This protein binds this small molecule.
Small molecule (SMILES): C[n+]1cn([C@@H]2O[C@H](CO[P](=O)(O)O[P](=O)(O)OP(=O)(O)O)[C@@H](O)[C@H]2O)c2nc(N)[nH]c(=O)c21

Sequence of chain 1.B:
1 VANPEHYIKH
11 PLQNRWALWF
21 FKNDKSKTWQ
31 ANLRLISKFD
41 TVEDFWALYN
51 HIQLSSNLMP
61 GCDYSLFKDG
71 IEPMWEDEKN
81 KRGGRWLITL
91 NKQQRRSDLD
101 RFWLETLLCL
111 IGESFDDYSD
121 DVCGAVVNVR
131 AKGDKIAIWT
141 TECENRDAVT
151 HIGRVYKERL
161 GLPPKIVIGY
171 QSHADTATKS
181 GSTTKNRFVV

Binding-site contacts:
Ligand atom C5 contacts residue TRP29 of chain 1.B at 3.6 Å (hydrophobic).
Ligand atom O2B contacts residue ARG130 of chain 1.B at 3.6 Å (salt-bridge).
Ligand atom N1 contacts residue TRP75 of chain 1.B at 3.6 Å.
Ligand atom CM7 contacts residue TRP75 of chain 1.B at 3.7 Å (hydrophobic).
Ligand atom C1' contacts residue TRP29 of chain 1.B at 3.5 Å (hydrophobic).
Ligand atom N9 contacts residue TRP29 of chain 1.B at 3.5 Å (h-bond).
Ligand atom C4 contacts residue TRP75 of chain 1.B at 3.7 Å (hydrophobic).
Ligand atom C6 contacts residue TRP29 of chain 1.B at 3.6 Å (hydrophobic).
Ligand atom O3A contacts residue LYS135 of chain 1.B at 3.3 Å (salt-bridge).
Ligand atom O1B contacts residue ARG130 of chain 1.B at 2.8 Å (salt-bridge).
Ligand atom CM7 contacts residue TRP29 of chain 1.B at 3.8 Å (hydrophobic).
Ligand atom C6 contacts residue TRP75 of chain 1.B at 3.5 Å (hydrophobic).
Ligand atom N2 contacts residue GLU76 of chain 1.B at 2.9 Å (salt-bridge).
Ligand atom C5 contacts residue TRP75 of chain 1.B at 3.7 Å (hydrophobic).
Ligand atom PA contacts residue ARG130 of chain 1.B at 4.0 Å.
Ligand atom C6 contacts residue GLU76 of chain 1.B at 3.8 Å.
Ligand atom C4 contacts residue TRP29 of chain 1.B at 3.6 Å (hydrophobic).
Ligand atom O3C contacts residue LYS135 of chain 1.B at 3.9 Å.
Ligand atom C8 contacts residue TRP75 of chain 1.B at 3.9 Å (hydrophobic).
Ligand atom O2B contacts residue LYS135 of chain 1.B at 2.8 Å (salt-bridge).
Ligand atom O6 contacts residue MET74 of chain 1.B at 3.2 Å.
Ligand atom C2 contacts residue GLU76 of chain 1.B at 3.7 Å.
Ligand atom N3 contacts residue TRP75 of chain 1.B at 3.9 Å.
Ligand atom N3 contacts residue TRP29 of chain 1.B at 3.7 Å.
Ligand atom PB contacts residue ARG130 of chain 1.B at 3.6 Å.
Ligand atom C2 contacts residue TRP29 of chain 1.B at 3.8 Å (hydrophobic).
Ligand atom PB contacts residue LYS135 of chain 1.B at 3.6 Å.
Ligand atom O3A contacts residue ARG130 of chain 1.B at 3.9 Å.
Ligand atom O6 contacts residue TRP29 of chain 1.B at 3.7 Å.
Ligand atom O6 contacts residue TRP75 of chain 1.B at 2.7 Å (h-bond).
Ligand atom N1 contacts residue TRP29 of chain 1.B at 3.8 Å.
Ligand atom O6 contacts residue GLU76 of chain 1.B at 3.8 Å.
Ligand atom N1 contacts residue GLU76 of chain 1.B at 2.9 Å (salt-bridge).
Ligand atom N7 contacts residue TRP75 of chain 1.B at 3.6 Å.
Ligand atom N7 contacts residue TRP29 of chain 1.B at 3.5 Å.
Ligand atom N9 contacts residue TRP75 of chain 1.B at 3.9 Å.
Ligand atom O4' contacts residue TRP29 of chain 1.B at 3.4 Å.
Ligand atom C8 contacts residue TRP29 of chain 1.B at 3.6 Å (hydrophobic).
Ligand atom O1A contacts residue ARG130 of chain 1.B at 3.0 Å (salt-bridge).
Ligand atom C2 contacts residue TRP75 of chain 1.B at 3.9 Å (hydrophobic).